A small-molecule ligand and the protein it binds are described below.
Small molecule (SMILES): Nc1nc2c(ncn2[C@@H]2O[C@H](CO[P](=O)(O)O[P](=O)(O)NP(=O)(O)O)[C@@H](O)[C@H]2O)c(=O)[nH]1

Binding-site contacts:
Ligand atom O1B contacts residue VAL18 of chain 1.D at 3.5 Å (h-bond).
Ligand atom O2A contacts residue SER21 of chain 1.D at 3.2 Å (h-bond).
Ligand atom O6 contacts residue LYS151 of chain 1.D at 3.5 Å (salt-bridge).
Ligand atom O3' contacts residue ASP34 of chain 1.D at 2.6 Å (salt-bridge).
Ligand atom O6 contacts residue ALA150 of chain 1.D at 2.7 Å (h-bond).
Ligand atom O2A contacts residue GLY19 of chain 1.D at 3.4 Å.
Ligand atom O2' contacts residue VAL33 of chain 1.D at 2.6 Å (h-bond).
Ligand atom C3' contacts residue ASP34 of chain 1.D at 3.5 Å.
Ligand atom O6 contacts residue ASP123 of chain 1.D at 3.5 Å (salt-bridge).
Ligand atom PG contacts residue MG1 of chain 1.P at 3.6 Å.
Ligand atom O2B contacts residue MG1 of chain 1.P at 2.5 Å.
Ligand atom C8 contacts residue ALA22 of chain 1.D at 3.5 Å (hydrophobic).
Ligand atom N2 contacts residue ASP123 of chain 1.D at 2.6 Å (salt-bridge).
Ligand atom O6 contacts residue LYS121 of chain 1.D at 3.5 Å.
Ligand atom O1B contacts residue GLY17 of chain 1.D at 3.6 Å (h-bond).
Ligand atom O2G contacts residue THR39 of chain 1.D at 3.6 Å (h-bond).
Ligand atom O2A contacts residue ALA22 of chain 1.D at 2.9 Å (h-bond).
Ligand atom N2 contacts residue LEU124 of chain 1.D at 3.5 Å.
Ligand atom N1 contacts residue ASP123 of chain 1.D at 2.7 Å (salt-bridge).
Ligand atom O3A contacts residue GLY19 of chain 1.D at 3.2 Å (h-bond).
Ligand atom O3A contacts residue GLY17 of chain 1.D at 3.6 Å.
Ligand atom N7 contacts residue ASN120 of chain 1.D at 3.1 Å (h-bond).
Ligand atom O2' contacts residue PHE32 of chain 1.D at 3.3 Å.
Ligand atom N3B contacts residue GLY17 of chain 1.D at 3.0 Å (h-bond).
Ligand atom O6 contacts residue SER149 of chain 1.D at 3.3 Å.
Ligand atom O1G contacts residue GLY64 of chain 1.D at 2.9 Å (h-bond).
Ligand atom O6 contacts residue ASN120 of chain 1.D at 3.3 Å (h-bond).
Ligand atom O1G contacts residue GLY16 of chain 1.D at 3.2 Å.
Ligand atom N7 contacts residue ALA150 of chain 1.D at 3.5 Å.
Ligand atom C2' contacts residue VAL33 of chain 1.D at 3.5 Å (hydrophobic).
Ligand atom O1B contacts residue LYS20 of chain 1.D at 2.8 Å (salt-bridge).
Ligand atom C2 contacts residue ASP123 of chain 1.D at 3.6 Å.
Ligand atom O2' contacts residue ASP34 of chain 1.D at 3.3 Å (salt-bridge).
Ligand atom O2B contacts residue SER21 of chain 1.D at 3.1 Å (h-bond).
Ligand atom O1B contacts residue GLY19 of chain 1.D at 3.1 Å (h-bond).
Ligand atom O1G contacts residue LYS20 of chain 1.D at 2.9 Å (salt-bridge).
Ligand atom O2G contacts residue MG1 of chain 1.P at 2.2 Å.
Ligand atom O3G contacts residue PRO38 of chain 1.D at 3.6 Å.
Ligand atom O4' contacts residue LYS121 of chain 1.D at 3.3 Å (salt-bridge).
Ligand atom C6 contacts residue ASP123 of chain 1.D at 3.5 Å.

Sequence of chain 1.D:
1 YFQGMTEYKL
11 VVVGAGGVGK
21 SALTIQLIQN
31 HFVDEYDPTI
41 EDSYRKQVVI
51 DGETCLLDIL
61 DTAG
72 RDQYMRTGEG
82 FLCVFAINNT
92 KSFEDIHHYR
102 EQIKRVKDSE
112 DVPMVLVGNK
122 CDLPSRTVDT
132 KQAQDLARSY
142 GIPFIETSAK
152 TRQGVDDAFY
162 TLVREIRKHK